Binding-site contacts:
Ligand atom PG contacts residue THR624 of chain 1.A at 3.6 Å.
Ligand atom C8 contacts residue PHE487 of chain 1.A at 3.6 Å (hydrophobic).
Ligand atom C4 contacts residue PHE487 of chain 1.A at 3.3 Å (hydrophobic).
Ligand atom O3G contacts residue ASP351 of chain 1.A at 2.2 Å (salt-bridge).
Ligand atom N6 contacts residue GLU442 of chain 1.A at 3.2 Å (salt-bridge).
Ligand atom O2' contacts residue ALA516 of chain 1.A at 3.2 Å.
Ligand atom O2G contacts residue GLY625 of chain 1.A at 3.1 Å (h-bond).
Ligand atom O3G contacts residue MG1 of chain 1.D at 2.3 Å.
Ligand atom O5' contacts residue PHE487 of chain 1.A at 3.6 Å.
Ligand atom O1A contacts residue ARG489 of chain 1.A at 2.8 Å (salt-bridge).
Ligand atom O2G contacts residue LYS683 of chain 1.A at 3.4 Å (salt-bridge).
Ligand atom C2 contacts residue LYS514 of chain 1.A at 3.1 Å.
Ligand atom N3 contacts residue PHE487 of chain 1.A at 3.6 Å.
Ligand atom O3' contacts residue ASP626 of chain 1.A at 3.6 Å.
Ligand atom N3 contacts residue LYS514 of chain 1.A at 3.6 Å (salt-bridge).
Ligand atom O3G contacts residue THR353 of chain 1.A at 3.1 Å (h-bond).
Ligand atom O1G contacts residue THR624 of chain 1.A at 2.5 Å (h-bond).
Ligand atom O3' contacts residue ARG677 of chain 1.A at 3.1 Å (salt-bridge).
Ligand atom C4' contacts residue ARG677 of chain 1.A at 3.4 Å.
Ligand atom PB contacts residue ARG559 of chain 1.A at 2.9 Å.
Ligand atom PG contacts residue ASP351 of chain 1.A at 3.1 Å.
Ligand atom N9 contacts residue PHE487 of chain 1.A at 3.4 Å.
Ligand atom O2A contacts residue ARG489 of chain 1.A at 3.2 Å.
Ligand atom PA contacts residue ARG489 of chain 1.A at 3.6 Å.
Ligand atom O2A contacts residue GLY625 of chain 1.A at 3.6 Å.
Ligand atom O1G contacts residue THR353 of chain 1.A at 2.7 Å (h-bond).
Ligand atom O3' contacts residue GLY625 of chain 1.A at 3.6 Å.
Ligand atom O2B contacts residue ARG559 of chain 1.A at 2.8 Å (salt-bridge).
Ligand atom C5 contacts residue PHE487 of chain 1.A at 3.6 Å (hydrophobic).
Ligand atom O1B contacts residue ARG559 of chain 1.A at 2.4 Å (salt-bridge).
Ligand atom C5' contacts residue GLY625 of chain 1.A at 3.5 Å.
Ligand atom O4' contacts residue PHE487 of chain 1.A at 3.3 Å.
Ligand atom N1 contacts residue LYS514 of chain 1.A at 2.8 Å (salt-bridge).
Ligand atom PG contacts residue THR353 of chain 1.A at 3.6 Å.
Ligand atom O2' contacts residue ARG677 of chain 1.A at 3.1 Å (salt-bridge).
Ligand atom O1B contacts residue ASP626 of chain 1.A at 3.3 Å (salt-bridge).
Ligand atom O3' contacts residue ARG559 of chain 1.A at 3.3 Å (salt-bridge).
Ligand atom O3A contacts residue GLY625 of chain 1.A at 3.2 Å.
Ligand atom O2G contacts residue ASP351 of chain 1.A at 3.0 Å (salt-bridge).
Ligand atom O2G contacts residue THR624 of chain 1.A at 3.6 Å.

This small molecule binds to this protein.
Small molecule (SMILES): Nc1ncnc2c1ncn2[C@@H]1O[C@H](CO[P](=O)(O)O[P](=O)(O)CP(=O)(O)O)[C@@H](O)[C@H]1O

Sequence of chain 1.A:
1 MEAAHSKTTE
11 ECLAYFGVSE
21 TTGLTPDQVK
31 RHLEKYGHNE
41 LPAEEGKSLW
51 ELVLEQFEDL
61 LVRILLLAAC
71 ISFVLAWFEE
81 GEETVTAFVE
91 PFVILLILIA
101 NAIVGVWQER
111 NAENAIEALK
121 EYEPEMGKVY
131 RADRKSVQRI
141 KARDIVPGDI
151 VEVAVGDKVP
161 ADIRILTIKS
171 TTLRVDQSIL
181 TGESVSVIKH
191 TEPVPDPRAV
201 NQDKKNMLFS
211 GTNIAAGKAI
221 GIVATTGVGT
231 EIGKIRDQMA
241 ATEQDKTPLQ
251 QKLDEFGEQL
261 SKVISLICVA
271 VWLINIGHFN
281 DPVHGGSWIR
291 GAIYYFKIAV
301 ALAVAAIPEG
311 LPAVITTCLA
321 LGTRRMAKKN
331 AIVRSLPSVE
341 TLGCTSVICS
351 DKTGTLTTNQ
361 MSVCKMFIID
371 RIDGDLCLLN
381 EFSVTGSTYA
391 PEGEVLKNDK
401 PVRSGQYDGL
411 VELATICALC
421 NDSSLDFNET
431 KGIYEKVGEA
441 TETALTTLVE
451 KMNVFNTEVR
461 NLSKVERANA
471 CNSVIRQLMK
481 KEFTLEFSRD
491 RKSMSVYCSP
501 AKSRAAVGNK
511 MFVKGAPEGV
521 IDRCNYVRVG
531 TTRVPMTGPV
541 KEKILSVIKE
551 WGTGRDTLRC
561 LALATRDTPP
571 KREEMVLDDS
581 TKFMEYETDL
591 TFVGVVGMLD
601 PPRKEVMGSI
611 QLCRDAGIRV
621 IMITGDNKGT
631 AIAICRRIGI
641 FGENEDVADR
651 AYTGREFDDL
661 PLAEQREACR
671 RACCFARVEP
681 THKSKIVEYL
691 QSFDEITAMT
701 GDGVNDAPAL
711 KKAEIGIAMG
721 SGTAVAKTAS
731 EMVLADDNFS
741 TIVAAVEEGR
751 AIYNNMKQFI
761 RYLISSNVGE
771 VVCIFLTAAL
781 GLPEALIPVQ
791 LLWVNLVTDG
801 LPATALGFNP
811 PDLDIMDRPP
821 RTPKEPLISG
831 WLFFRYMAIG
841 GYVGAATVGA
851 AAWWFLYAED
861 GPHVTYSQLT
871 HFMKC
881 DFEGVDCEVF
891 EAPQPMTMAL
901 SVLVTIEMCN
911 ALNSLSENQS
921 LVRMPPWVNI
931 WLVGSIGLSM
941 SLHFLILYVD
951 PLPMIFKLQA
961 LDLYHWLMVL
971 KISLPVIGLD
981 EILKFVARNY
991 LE